Binding-site contacts:
Ligand atom C1 contacts residue ASN65 of chain 1.A at 1.4 Å.
Ligand atom C3 contacts residue TRP357 of chain 1.A at 3.5 Å (hydrophobic).
Ligand atom O5 contacts residue ASN65 of chain 1.A at 2.4 Å (h-bond).
Ligand atom O7 contacts residue ASN65 of chain 1.A at 3.1 Å (h-bond).
Ligand atom C1 contacts residue TRP357 of chain 1.A at 3.6 Å (hydrophobic).
Ligand atom N2 contacts residue ASN65 of chain 1.A at 2.9 Å (h-bond).
Ligand atom O3 contacts residue TRP357 of chain 1.A at 4.2 Å.
Ligand atom C2 contacts residue TRP357 of chain 1.A at 3.8 Å (hydrophobic).
Ligand atom O5 contacts residue TRP357 of chain 1.A at 4.2 Å.
Ligand atom C7 contacts residue ASN65 of chain 1.A at 3.2 Å.
Ligand atom C5 contacts residue ASN65 of chain 1.A at 3.6 Å.
Ligand atom C7 contacts residue TRP357 of chain 1.A at 3.7 Å (hydrophobic).
Ligand atom C3 contacts residue ASN65 of chain 1.A at 3.7 Å.
Ligand atom C8 contacts residue TRP357 of chain 1.A at 3.3 Å (hydrophobic).
Ligand atom C6 contacts residue TRP357 of chain 1.A at 4.5 Å (hydrophobic).
Ligand atom O4 contacts residue TRP357 of chain 1.A at 4.2 Å.
Ligand atom C4 contacts residue TRP357 of chain 1.A at 4.2 Å (hydrophobic).
Ligand atom C2 contacts residue ASN65 of chain 1.A at 2.4 Å.
Ligand atom C8 contacts residue ASN65 of chain 1.A at 4.5 Å.
Ligand atom C5 contacts residue TRP357 of chain 1.A at 3.7 Å (hydrophobic).
Ligand atom C4 contacts residue ASN65 of chain 1.A at 4.1 Å.
Ligand atom N2 contacts residue TRP357 of chain 1.A at 3.0 Å (h-bond).

Sequence of chain 1.A:
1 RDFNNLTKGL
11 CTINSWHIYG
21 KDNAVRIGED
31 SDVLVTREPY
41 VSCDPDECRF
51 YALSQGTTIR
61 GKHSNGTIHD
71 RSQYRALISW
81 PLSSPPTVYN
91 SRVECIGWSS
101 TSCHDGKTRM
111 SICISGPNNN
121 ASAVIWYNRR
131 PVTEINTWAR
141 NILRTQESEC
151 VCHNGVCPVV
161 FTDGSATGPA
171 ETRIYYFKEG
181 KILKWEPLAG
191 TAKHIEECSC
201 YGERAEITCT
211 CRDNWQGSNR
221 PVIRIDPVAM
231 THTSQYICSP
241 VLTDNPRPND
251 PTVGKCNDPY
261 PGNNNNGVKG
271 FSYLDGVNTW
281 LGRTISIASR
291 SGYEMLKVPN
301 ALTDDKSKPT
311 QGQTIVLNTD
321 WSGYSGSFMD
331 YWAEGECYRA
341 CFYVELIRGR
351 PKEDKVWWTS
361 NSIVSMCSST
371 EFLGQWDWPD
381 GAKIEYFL

This protein binds this small molecule.
Small molecule (SMILES): CC(=O)N[C@@H]1[C@@H](O)[C@H](O)[C@@H](CO)O[C@H]1O